Binding-site contacts:
Ligand atom O5 contacts residue THR156 of chain 21.A at 4.2 Å.
Ligand atom O7 contacts residue GLY150 of chain 21.A at 3.4 Å (h-bond).
Ligand atom C7 contacts residue ASN154 of chain 21.A at 3.5 Å.
Ligand atom O5 contacts residue ASN154 of chain 21.A at 4.0 Å.
Ligand atom C1 contacts residue ASN154 of chain 21.A at 3.0 Å.
Ligand atom C8 contacts residue ASN154 of chain 21.A at 3.9 Å.
Ligand atom N2 contacts residue ASN154 of chain 21.A at 3.8 Å.
Ligand atom C7 contacts residue GLY150 of chain 21.A at 4.3 Å.
Ligand atom C3 contacts residue THR156 of chain 21.A at 4.0 Å.
Ligand atom C1 contacts residue THR156 of chain 21.A at 3.4 Å.
Ligand atom C1 contacts residue MET151 of chain 21.A at 4.4 Å (hydrophobic).
Ligand atom C5 contacts residue THR156 of chain 21.A at 4.3 Å.
Ligand atom N2 contacts residue THR156 of chain 21.A at 3.8 Å.
Ligand atom C2 contacts residue ASN154 of chain 21.A at 4.0 Å.
Ligand atom O7 contacts residue ASN154 of chain 21.A at 3.3 Å (h-bond).
Ligand atom C2 contacts residue THR156 of chain 21.A at 3.9 Å.

Sequence of chain 21.A:
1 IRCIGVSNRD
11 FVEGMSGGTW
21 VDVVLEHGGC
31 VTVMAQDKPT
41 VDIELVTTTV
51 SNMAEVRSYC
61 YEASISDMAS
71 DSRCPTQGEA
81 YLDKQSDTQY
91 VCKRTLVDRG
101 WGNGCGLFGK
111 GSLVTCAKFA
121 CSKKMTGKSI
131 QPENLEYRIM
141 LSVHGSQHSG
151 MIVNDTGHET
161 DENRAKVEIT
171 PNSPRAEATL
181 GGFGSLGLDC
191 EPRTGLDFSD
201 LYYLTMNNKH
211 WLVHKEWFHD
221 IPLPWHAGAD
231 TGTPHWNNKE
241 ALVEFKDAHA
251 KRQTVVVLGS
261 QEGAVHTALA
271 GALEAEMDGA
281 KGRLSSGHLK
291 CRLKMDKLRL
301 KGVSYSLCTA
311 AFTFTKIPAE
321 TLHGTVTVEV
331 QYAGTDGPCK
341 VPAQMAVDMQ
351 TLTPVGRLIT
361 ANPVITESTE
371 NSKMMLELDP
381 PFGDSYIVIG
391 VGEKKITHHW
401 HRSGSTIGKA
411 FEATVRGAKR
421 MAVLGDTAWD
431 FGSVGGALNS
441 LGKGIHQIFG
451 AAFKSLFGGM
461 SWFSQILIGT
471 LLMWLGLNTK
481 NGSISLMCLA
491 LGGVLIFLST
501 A

The small molecule below binds the protein below.
Small molecule (SMILES): CC(=O)N[C@H]1[C@H](O[C@H]2[C@H](O)[C@@H](NC(C)=O)CO[C@@H]2CO)O[C@H](CO)[C@@H](O)[C@@H]1O